A protein and the small-molecule ligand that binds it are described below.
Small molecule (SMILES): CC(=O)N[C@@H]1[C@@H](O)[C@H](O)[C@@H](CO)O[C@H]1O

Binding-site contacts:
Ligand atom O7 contacts residue VAL70 of chain 1.B at 4.3 Å.
Ligand atom C4 contacts residue ASN71 of chain 1.B at 4.4 Å.
Ligand atom C2 contacts residue ASN71 of chain 1.B at 2.7 Å.
Ligand atom C5 contacts residue ASN71 of chain 1.B at 3.6 Å.
Ligand atom O7 contacts residue GLU69 of chain 1.B at 4.0 Å.
Ligand atom O7 contacts residue ASN71 of chain 1.B at 4.0 Å.
Ligand atom C8 contacts residue GLU69 of chain 1.B at 3.7 Å.
Ligand atom O5 contacts residue ASN71 of chain 1.B at 2.4 Å (h-bond).
Ligand atom C3 contacts residue ASN71 of chain 1.B at 3.9 Å.
Ligand atom C7 contacts residue GLU69 of chain 1.B at 3.9 Å.
Ligand atom C7 contacts residue ASN71 of chain 1.B at 4.0 Å.
Ligand atom C1 contacts residue ASN71 of chain 1.B at 1.5 Å.
Ligand atom N2 contacts residue ASN71 of chain 1.B at 3.1 Å (h-bond).
Ligand atom C7 contacts residue VAL70 of chain 1.B at 4.5 Å (hydrophobic).

Sequence of chain 1.B:
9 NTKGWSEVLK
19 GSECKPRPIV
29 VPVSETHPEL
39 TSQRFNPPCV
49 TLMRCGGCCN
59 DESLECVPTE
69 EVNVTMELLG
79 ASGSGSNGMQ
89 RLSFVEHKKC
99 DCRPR